The protein below binds the small molecule below.
Small molecule (SMILES): CCCC[C@@H](O)CO

Binding-site contacts:
Ligand atom C2 contacts residue HIS153 of chain 1.A at 4.1 Å.
Ligand atom C1 contacts residue GLY246 of chain 1.A at 3.9 Å.
Ligand atom C5 contacts residue HIS153 of chain 1.A at 4.1 Å.
Ligand atom C5 contacts residue ASP105 of chain 1.A at 1.4 Å.
Ligand atom O2 contacts residue TYR215 of chain 1.A at 2.7 Å (h-bond).
Ligand atom C3 contacts residue ASP105 of chain 1.A at 3.0 Å.
Ligand atom C3 contacts residue GLN129 of chain 1.A at 4.4 Å.
Ligand atom O2 contacts residue PHE154 of chain 1.A at 3.3 Å.
Ligand atom C5 contacts residue TYR215 of chain 1.A at 3.9 Å (hydrophobic).
Ligand atom C4 contacts residue HIS153 of chain 1.A at 3.7 Å.
Ligand atom C6 contacts residue PHE154 of chain 1.A at 4.2 Å (hydrophobic).
Ligand atom C5 contacts residue HIS273 of chain 1.A at 3.9 Å.
Ligand atom C6 contacts residue TYR215 of chain 1.A at 3.5 Å (hydrophobic).
Ligand atom C3 contacts residue HIS273 of chain 1.A at 3.4 Å.
Ligand atom O2 contacts residue TRP109 of chain 1.A at 4.1 Å.
Ligand atom C6 contacts residue HIS153 of chain 1.A at 3.8 Å.
Ligand atom C1 contacts residue LEU150 of chain 1.A at 4.4 Å (hydrophobic).
Ligand atom C6 contacts residue ILE106 of chain 1.A at 4.1 Å (hydrophobic).
Ligand atom C1 contacts residue GLN129 of chain 1.A at 3.9 Å.
Ligand atom O2 contacts residue ILE106 of chain 1.A at 4.4 Å.
Ligand atom C6 contacts residue TRP109 of chain 1.A at 4.3 Å (hydrophobic).
Ligand atom C1 contacts residue HIS183 of chain 1.A at 4.1 Å.
Ligand atom C6 contacts residue ASP105 of chain 1.A at 2.4 Å.
Ligand atom C2 contacts residue HIS273 of chain 1.A at 3.7 Å.
Ligand atom C4 contacts residue HIS273 of chain 1.A at 3.5 Å.
Ligand atom O2 contacts residue ASP105 of chain 1.A at 3.7 Å.
Ligand atom C2 contacts residue LEU150 of chain 1.A at 4.3 Å (hydrophobic).
Ligand atom C4 contacts residue ASP105 of chain 1.A at 2.4 Å.
Ligand atom C4 contacts residue PHE179 of chain 1.A at 4.3 Å (hydrophobic).
Ligand atom C1 contacts residue MET248 of chain 1.A at 4.0 Å (hydrophobic).
Ligand atom O2 contacts residue HIS153 of chain 1.A at 2.7 Å (h-bond).
Ligand atom C2 contacts residue ASP105 of chain 1.A at 4.4 Å.
Ligand atom C3 contacts residue HIS153 of chain 1.A at 4.0 Å.
Ligand atom C2 contacts residue HIS183 of chain 1.A at 3.7 Å.
Ligand atom C1 contacts residue HIS273 of chain 1.A at 3.8 Å.

Sequence of chain 1.A:
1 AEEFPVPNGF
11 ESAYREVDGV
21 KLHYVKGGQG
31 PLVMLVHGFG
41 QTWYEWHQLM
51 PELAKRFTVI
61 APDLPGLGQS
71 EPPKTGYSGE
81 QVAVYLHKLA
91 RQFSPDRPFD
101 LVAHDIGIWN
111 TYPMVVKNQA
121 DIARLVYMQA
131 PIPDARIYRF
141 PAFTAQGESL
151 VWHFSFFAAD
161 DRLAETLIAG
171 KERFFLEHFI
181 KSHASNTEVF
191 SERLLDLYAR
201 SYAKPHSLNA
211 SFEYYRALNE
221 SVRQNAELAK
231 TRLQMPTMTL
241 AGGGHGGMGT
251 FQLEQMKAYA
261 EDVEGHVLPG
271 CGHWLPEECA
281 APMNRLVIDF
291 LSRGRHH